This small molecule binds to this protein.
Small molecule (SMILES): CC(C)(C)c1ccccc1OCC(=O)Nc1ccc(O)cc1

Binding-site contacts:
Ligand atom C12 contacts residue ILE309 of chain 1.B at 4.2 Å (hydrophobic).
Ligand atom C09 contacts residue ALA379 of chain 1.B at 3.7 Å (hydrophobic).
Ligand atom C08 contacts residue ALA379 of chain 1.B at 3.6 Å (hydrophobic).
Ligand atom O18 contacts residue SER275 of chain 1.B at 3.9 Å.
Ligand atom C05 contacts residue TYR188 of chain 1.B at 4.2 Å (hydrophobic).
Ligand atom C15 contacts residue VAL242 of chain 1.B at 3.9 Å (hydrophobic).
Ligand atom O10 contacts residue ALA379 of chain 1.B at 3.4 Å.
Ligand atom C16 contacts residue PHE193 of chain 1.B at 4.1 Å (hydrophobic).
Ligand atom C02 contacts residue TYR188 of chain 1.B at 4.2 Å (hydrophobic).
Ligand atom C12 contacts residue HIS191 of chain 1.B at 4.2 Å.
Ligand atom O18 contacts residue PHE193 of chain 1.B at 3.7 Å.
Ligand atom C14 contacts residue VAL242 of chain 1.B at 3.5 Å (hydrophobic).
Ligand atom C17 contacts residue ILE351 of chain 1.B at 3.6 Å (hydrophobic).
Ligand atom C09 contacts residue TYR188 of chain 1.B at 4.1 Å (hydrophobic).
Ligand atom C13 contacts residue VAL242 of chain 1.B at 3.7 Å (hydrophobic).
Ligand atom C20 contacts residue VAL242 of chain 1.B at 4.2 Å (hydrophobic).
Ligand atom O10 contacts residue ILE309 of chain 1.B at 3.7 Å.
Ligand atom C01 contacts residue TYR188 of chain 1.B at 4.2 Å (hydrophobic).
Ligand atom C13 contacts residue HIS191 of chain 1.B at 3.5 Å.
Ligand atom C06 contacts residue TYR188 of chain 1.B at 4.2 Å (hydrophobic).
Ligand atom C15 contacts residue PHE193 of chain 1.B at 3.6 Å (hydrophobic).
Ligand atom C14 contacts residue PHE193 of chain 1.B at 3.9 Å (hydrophobic).
Ligand atom C21 contacts residue ILE309 of chain 1.B at 4.1 Å (hydrophobic).
Ligand atom C16 contacts residue SER275 of chain 1.B at 3.5 Å.
Ligand atom C14 contacts residue HIS191 of chain 1.B at 3.8 Å.
Ligand atom C12 contacts residue ILE351 of chain 1.B at 4.1 Å (hydrophobic).
Ligand atom O18 contacts residue ALA244 of chain 1.B at 3.3 Å.
Ligand atom C14 contacts residue SER241 of chain 1.B at 3.8 Å.
Ligand atom C17 contacts residue ILE309 of chain 1.B at 3.8 Å (hydrophobic).
Ligand atom C09 contacts residue ILE309 of chain 1.B at 4.1 Å (hydrophobic).
Ligand atom C15 contacts residue SER275 of chain 1.B at 4.0 Å.
Ligand atom O10 contacts residue ILE351 of chain 1.B at 3.8 Å.
Ligand atom C08 contacts residue TYR188 of chain 1.B at 3.2 Å (hydrophobic).
Ligand atom C16 contacts residue ILE351 of chain 1.B at 4.0 Å (hydrophobic).
Ligand atom C03 contacts residue GLY185 of chain 1.B at 4.1 Å.
Ligand atom C12 contacts residue VAL242 of chain 1.B at 4.2 Å (hydrophobic).
Ligand atom C04 contacts residue GLY185 of chain 1.B at 4.0 Å.
Ligand atom C21 contacts residue PRO273 of chain 1.B at 3.6 Å (hydrophobic).
Ligand atom C14 contacts residue ASP219 of chain 1.B at 4.1 Å.
Ligand atom C22 contacts residue PRO273 of chain 1.B at 4.1 Å (hydrophobic).

Sequence of chain 1.B:
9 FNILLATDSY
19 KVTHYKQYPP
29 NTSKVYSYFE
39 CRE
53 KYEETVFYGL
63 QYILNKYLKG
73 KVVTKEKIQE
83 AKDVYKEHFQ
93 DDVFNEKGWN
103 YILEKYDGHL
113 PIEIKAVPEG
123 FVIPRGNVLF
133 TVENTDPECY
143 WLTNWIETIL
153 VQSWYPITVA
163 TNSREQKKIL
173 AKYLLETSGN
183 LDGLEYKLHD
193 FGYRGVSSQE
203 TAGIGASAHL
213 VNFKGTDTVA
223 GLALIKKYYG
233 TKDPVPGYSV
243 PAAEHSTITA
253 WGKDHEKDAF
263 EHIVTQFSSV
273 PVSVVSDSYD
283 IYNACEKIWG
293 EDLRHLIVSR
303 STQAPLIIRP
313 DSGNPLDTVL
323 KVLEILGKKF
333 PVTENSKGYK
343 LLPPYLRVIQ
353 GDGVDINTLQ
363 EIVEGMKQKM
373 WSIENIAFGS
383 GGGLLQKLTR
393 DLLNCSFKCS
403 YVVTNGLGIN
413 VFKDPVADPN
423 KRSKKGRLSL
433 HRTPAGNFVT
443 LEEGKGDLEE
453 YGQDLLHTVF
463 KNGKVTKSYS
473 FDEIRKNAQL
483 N